Binding-site contacts:
Ligand atom O6 contacts residue LEU91 of chain 46.A at 4.1 Å.
Ligand atom C5 contacts residue ASN87 of chain 46.A at 3.7 Å.
Ligand atom O7 contacts residue ASN87 of chain 46.A at 3.0 Å (h-bond).
Ligand atom C8 contacts residue ASN87 of chain 46.A at 4.3 Å.
Ligand atom O7 contacts residue ASP85 of chain 46.A at 3.4 Å (salt-bridge).
Ligand atom C7 contacts residue ASP85 of chain 46.A at 4.4 Å.
Ligand atom C7 contacts residue ASN87 of chain 46.A at 3.1 Å.
Ligand atom C3 contacts residue ASN87 of chain 46.A at 3.8 Å.
Ligand atom C5 contacts residue LEU151 of chain 46.A at 4.1 Å (hydrophobic).
Ligand atom C4 contacts residue ASN87 of chain 46.A at 4.2 Å.
Ligand atom O4 contacts residue LEU151 of chain 46.A at 4.1 Å.
Ligand atom N2 contacts residue ASN87 of chain 46.A at 2.8 Å (h-bond).
Ligand atom O5 contacts residue ASN87 of chain 46.A at 2.4 Å (h-bond).
Ligand atom C1 contacts residue ASN87 of chain 46.A at 1.4 Å.
Ligand atom C2 contacts residue ASN87 of chain 46.A at 2.4 Å.
Ligand atom C1 contacts residue SER89 of chain 46.A at 4.5 Å.
Ligand atom C6 contacts residue LEU91 of chain 46.A at 3.7 Å (hydrophobic).
Ligand atom C6 contacts residue LEU151 of chain 46.A at 3.8 Å (hydrophobic).

Sequence of chain 46.A:
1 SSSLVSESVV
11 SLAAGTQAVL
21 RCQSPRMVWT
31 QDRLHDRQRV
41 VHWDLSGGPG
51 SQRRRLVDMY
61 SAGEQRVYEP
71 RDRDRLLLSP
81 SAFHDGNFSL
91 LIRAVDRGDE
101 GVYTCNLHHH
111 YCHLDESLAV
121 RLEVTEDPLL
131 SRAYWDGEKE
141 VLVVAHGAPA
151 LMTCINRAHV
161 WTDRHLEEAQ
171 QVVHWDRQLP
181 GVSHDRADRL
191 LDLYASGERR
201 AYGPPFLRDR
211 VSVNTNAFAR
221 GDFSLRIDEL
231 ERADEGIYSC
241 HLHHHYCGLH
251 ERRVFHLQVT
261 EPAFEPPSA

The protein below binds the small molecule below.
Small molecule (SMILES): CC(=O)N[C@@H]1[C@@H](O)[C@H](O)[C@@H](CO)O[C@H]1O